Sequence of chain 1.A:
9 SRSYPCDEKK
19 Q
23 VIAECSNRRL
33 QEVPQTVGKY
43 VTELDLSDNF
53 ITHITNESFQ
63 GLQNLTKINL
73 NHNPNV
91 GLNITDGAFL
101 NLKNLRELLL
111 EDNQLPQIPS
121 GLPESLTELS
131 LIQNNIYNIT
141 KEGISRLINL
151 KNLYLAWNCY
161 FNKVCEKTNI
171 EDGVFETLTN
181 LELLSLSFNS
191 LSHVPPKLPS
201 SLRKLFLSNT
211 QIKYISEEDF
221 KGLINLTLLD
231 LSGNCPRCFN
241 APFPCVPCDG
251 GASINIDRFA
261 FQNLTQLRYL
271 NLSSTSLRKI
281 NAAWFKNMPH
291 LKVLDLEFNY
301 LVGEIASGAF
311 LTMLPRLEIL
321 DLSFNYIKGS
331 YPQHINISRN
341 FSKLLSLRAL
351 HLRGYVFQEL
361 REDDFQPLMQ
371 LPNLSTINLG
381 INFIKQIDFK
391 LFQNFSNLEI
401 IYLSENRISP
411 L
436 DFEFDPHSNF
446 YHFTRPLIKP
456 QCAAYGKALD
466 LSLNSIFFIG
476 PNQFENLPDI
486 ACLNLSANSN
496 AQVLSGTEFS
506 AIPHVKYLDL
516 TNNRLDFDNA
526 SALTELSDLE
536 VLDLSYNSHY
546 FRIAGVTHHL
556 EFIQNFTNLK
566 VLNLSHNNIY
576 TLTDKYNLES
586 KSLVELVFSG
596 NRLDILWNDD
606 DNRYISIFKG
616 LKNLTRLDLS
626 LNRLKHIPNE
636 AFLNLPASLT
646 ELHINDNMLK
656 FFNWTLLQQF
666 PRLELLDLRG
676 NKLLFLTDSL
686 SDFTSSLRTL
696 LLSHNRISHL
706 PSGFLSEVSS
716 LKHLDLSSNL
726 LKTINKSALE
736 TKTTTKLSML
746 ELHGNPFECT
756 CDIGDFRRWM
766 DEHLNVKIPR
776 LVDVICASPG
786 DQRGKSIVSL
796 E

A protein and the small-molecule ligand that binds it are described below.
Small molecule (SMILES): CCCCCc1cc2c(CCCCN)cccc2nc1N

Sequence of chain 1.B:
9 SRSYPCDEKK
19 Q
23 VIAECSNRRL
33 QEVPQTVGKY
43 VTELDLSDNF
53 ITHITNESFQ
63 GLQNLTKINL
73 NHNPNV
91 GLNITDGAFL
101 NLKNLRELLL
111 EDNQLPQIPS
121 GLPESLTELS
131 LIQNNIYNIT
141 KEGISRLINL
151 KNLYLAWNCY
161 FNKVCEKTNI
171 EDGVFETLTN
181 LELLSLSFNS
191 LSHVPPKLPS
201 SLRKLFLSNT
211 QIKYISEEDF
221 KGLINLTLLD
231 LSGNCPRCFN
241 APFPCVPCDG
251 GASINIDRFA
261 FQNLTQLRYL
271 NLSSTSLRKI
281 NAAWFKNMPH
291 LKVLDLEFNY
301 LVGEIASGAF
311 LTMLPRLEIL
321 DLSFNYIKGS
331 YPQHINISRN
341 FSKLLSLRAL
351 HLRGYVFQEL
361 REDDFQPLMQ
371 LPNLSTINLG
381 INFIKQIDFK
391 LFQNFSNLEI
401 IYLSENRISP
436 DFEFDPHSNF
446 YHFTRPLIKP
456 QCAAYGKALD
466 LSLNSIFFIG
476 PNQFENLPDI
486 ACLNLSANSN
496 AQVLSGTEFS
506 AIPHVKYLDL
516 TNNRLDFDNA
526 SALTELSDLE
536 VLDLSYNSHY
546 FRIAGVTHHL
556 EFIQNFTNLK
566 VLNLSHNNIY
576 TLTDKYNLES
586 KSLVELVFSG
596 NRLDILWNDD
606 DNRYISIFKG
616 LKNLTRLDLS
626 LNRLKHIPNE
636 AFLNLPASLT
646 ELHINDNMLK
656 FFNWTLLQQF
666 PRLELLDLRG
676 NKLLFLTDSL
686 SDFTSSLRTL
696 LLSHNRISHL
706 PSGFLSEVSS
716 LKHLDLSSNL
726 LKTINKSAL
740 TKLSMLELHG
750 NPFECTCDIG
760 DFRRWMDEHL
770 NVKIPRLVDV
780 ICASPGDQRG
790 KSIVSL

Binding-site contacts:
Ligand atom C2 contacts residue ASP521 of chain 1.B at 3.4 Å.
Ligand atom C11 contacts residue PHE383 of chain 1.A at 3.8 Å (hydrophobic).
Ligand atom C12 contacts residue PHE383 of chain 1.A at 3.7 Å (hydrophobic).
Ligand atom C6 contacts residue THR552 of chain 1.B at 3.8 Å.
Ligand atom N contacts residue ASP523 of chain 1.B at 3.8 Å.
Ligand atom N1 contacts residue THR552 of chain 1.B at 3.0 Å (h-bond).
Ligand atom C13 contacts residue PHE324 of chain 1.A at 3.7 Å (hydrophobic).
Ligand atom C11 contacts residue TYR326 of chain 1.A at 3.8 Å (hydrophobic).
Ligand atom C1 contacts residue ASP523 of chain 1.B at 3.9 Å.
Ligand atom C6 contacts residue ASP521 of chain 1.B at 3.4 Å.
Ligand atom C15 contacts residue SER330 of chain 1.A at 3.6 Å.
Ligand atom C8 contacts residue ASP523 of chain 1.B at 3.5 Å.
Ligand atom C14 contacts residue VAL356 of chain 1.A at 3.3 Å (hydrophobic).
Ligand atom C9 contacts residue THR552 of chain 1.B at 3.8 Å.
Ligand atom C5 contacts residue TYR331 of chain 1.A at 3.6 Å (hydrophobic).
Ligand atom C2 contacts residue VAL498 of chain 1.B at 3.9 Å (hydrophobic).
Ligand atom N1 contacts residue ASP523 of chain 1.B at 3.6 Å.
Ligand atom C2 contacts residue PHE383 of chain 1.A at 3.5 Å (hydrophobic).
Ligand atom C6 contacts residue PHE383 of chain 1.A at 3.5 Å (hydrophobic).
Ligand atom C13 contacts residue VAL356 of chain 1.A at 3.5 Å (hydrophobic).
Ligand atom N1 contacts residue ASP521 of chain 1.B at 2.8 Å (salt-bridge).
Ligand atom C6 contacts residue ASP523 of chain 1.B at 3.4 Å.
Ligand atom C contacts residue ASP521 of chain 1.B at 3.4 Å.
Ligand atom C10 contacts residue ASP523 of chain 1.B at 3.8 Å.
Ligand atom C17 contacts residue GLY329 of chain 1.A at 3.8 Å.
Ligand atom C13 contacts residue ILE381 of chain 1.A at 3.7 Å (hydrophobic).
Ligand atom C contacts residue PHE383 of chain 1.A at 3.7 Å (hydrophobic).
Ligand atom C14 contacts residue SER330 of chain 1.A at 3.7 Å.
Ligand atom N contacts residue PHE383 of chain 1.A at 3.3 Å.
Ligand atom C7 contacts residue ASP523 of chain 1.B at 3.3 Å.
Ligand atom N1 contacts residue PHE383 of chain 1.A at 3.7 Å.
Ligand atom C16 contacts residue TYR331 of chain 1.A at 4.0 Å (hydrophobic).
Ligand atom C contacts residue ASP523 of chain 1.B at 4.0 Å.
Ligand atom C10 contacts residue THR552 of chain 1.B at 3.4 Å.
Ligand atom C7 contacts residue THR552 of chain 1.B at 4.0 Å.
Ligand atom C13 contacts residue GLY354 of chain 1.A at 3.6 Å.
Ligand atom C11 contacts residue GLY550 of chain 1.B at 3.6 Å.
Ligand atom N contacts residue ASP521 of chain 1.B at 2.5 Å (salt-bridge).
Ligand atom C13 contacts residue TYR326 of chain 1.A at 3.7 Å (hydrophobic).
Ligand atom C14 contacts residue TYR331 of chain 1.A at 3.7 Å (hydrophobic).